Sequence of chain 1.A:
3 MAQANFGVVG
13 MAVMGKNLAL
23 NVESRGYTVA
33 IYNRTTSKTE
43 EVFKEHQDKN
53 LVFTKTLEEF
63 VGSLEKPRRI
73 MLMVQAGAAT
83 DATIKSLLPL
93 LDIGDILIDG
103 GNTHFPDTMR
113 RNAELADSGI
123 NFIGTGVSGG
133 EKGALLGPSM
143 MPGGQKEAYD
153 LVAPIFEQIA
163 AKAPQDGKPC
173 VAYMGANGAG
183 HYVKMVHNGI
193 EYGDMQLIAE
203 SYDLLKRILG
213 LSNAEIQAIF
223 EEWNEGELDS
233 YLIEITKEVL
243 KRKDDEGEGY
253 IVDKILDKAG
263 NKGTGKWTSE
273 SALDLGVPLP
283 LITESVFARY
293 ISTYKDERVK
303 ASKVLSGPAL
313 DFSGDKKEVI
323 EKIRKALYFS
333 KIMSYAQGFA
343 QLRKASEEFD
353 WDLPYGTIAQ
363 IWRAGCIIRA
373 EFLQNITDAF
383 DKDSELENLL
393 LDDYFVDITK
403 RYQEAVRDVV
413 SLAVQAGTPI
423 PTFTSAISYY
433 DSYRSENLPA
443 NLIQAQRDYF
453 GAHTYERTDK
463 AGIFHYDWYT

Binding-site contacts:
Ligand atom O4 contacts residue ASN190 of chain 1.A at 3.9 Å.
Ligand atom ON contacts residue LYS186 of chain 1.A at 3.9 Å.
Ligand atom O7 contacts residue ARG291 of chain 1.A at 4.0 Å.
Ligand atom O7 contacts residue ASN263 of chain 1.A at 3.7 Å.
Ligand atom O3 contacts residue HIS455 of chain 1.B at 3.1 Å.
Ligand atom O5 contacts residue LYS264 of chain 1.A at 3.8 Å.
Ligand atom O1 contacts residue ASN104 of chain 1.A at 2.8 Å (h-bond).
Ligand atom O7 contacts residue LYS264 of chain 1.A at 2.9 Å (salt-bridge).
Ligand atom ON contacts residue ILE369 of chain 1.A at 3.6 Å.
Ligand atom ON contacts residue GLU193 of chain 1.A at 3.3 Å (salt-bridge).
Ligand atom C4 contacts residue GLU193 of chain 1.A at 3.8 Å.
Ligand atom C4 contacts residue ASN190 of chain 1.A at 3.9 Å.
Ligand atom C1 contacts residue ASN190 of chain 1.A at 3.7 Å.
Ligand atom C3 contacts residue HIS455 of chain 1.B at 3.8 Å.
Ligand atom C2 contacts residue ASN104 of chain 1.A at 3.7 Å.
Ligand atom P contacts residue ARG449 of chain 1.B at 3.8 Å.
Ligand atom O4 contacts residue THR266 of chain 1.A at 4.0 Å.
Ligand atom C3 contacts residue ASN104 of chain 1.A at 3.7 Å.
Ligand atom C3 contacts residue ASN190 of chain 1.A at 3.9 Å.
Ligand atom ON contacts residue ASN190 of chain 1.A at 3.7 Å.
Ligand atom O5 contacts residue HIS455 of chain 1.B at 3.5 Å (h-bond).
Ligand atom O6 contacts residue ARG291 of chain 1.A at 2.8 Å (salt-bridge).
Ligand atom O2 contacts residue HIS455 of chain 1.B at 2.8 Å (h-bond).
Ligand atom P contacts residue LYS264 of chain 1.A at 3.9 Å.
Ligand atom N contacts residue PHE452 of chain 1.B at 3.9 Å.
Ligand atom O4 contacts residue TYR194 of chain 1.A at 4.0 Å.
Ligand atom O1 contacts residue ASN190 of chain 1.A at 2.9 Å (h-bond).
Ligand atom O2 contacts residue PHE452 of chain 1.B at 3.6 Å.
Ligand atom C4 contacts residue HIS455 of chain 1.B at 3.9 Å.
Ligand atom O6 contacts residue TYR194 of chain 1.A at 3.8 Å.
Ligand atom O6 contacts residue ARG449 of chain 1.B at 2.9 Å (salt-bridge).
Ligand atom C2 contacts residue HIS455 of chain 1.B at 3.8 Å.
Ligand atom P contacts residue ARG291 of chain 1.A at 3.9 Å.
Ligand atom P contacts residue TYR194 of chain 1.A at 3.6 Å.
Ligand atom C1 contacts residue LYS186 of chain 1.A at 3.7 Å.
Ligand atom O7 contacts residue TYR194 of chain 1.A at 2.4 Å (h-bond).
Ligand atom O7 contacts residue THR266 of chain 1.A at 3.9 Å.
Ligand atom O5 contacts residue ARG449 of chain 1.B at 2.9 Å (salt-bridge).
Ligand atom C1 contacts residue ASN104 of chain 1.A at 3.6 Å.
Ligand atom O1 contacts residue LYS186 of chain 1.A at 2.8 Å (salt-bridge).

Sequence of chain 1.B:
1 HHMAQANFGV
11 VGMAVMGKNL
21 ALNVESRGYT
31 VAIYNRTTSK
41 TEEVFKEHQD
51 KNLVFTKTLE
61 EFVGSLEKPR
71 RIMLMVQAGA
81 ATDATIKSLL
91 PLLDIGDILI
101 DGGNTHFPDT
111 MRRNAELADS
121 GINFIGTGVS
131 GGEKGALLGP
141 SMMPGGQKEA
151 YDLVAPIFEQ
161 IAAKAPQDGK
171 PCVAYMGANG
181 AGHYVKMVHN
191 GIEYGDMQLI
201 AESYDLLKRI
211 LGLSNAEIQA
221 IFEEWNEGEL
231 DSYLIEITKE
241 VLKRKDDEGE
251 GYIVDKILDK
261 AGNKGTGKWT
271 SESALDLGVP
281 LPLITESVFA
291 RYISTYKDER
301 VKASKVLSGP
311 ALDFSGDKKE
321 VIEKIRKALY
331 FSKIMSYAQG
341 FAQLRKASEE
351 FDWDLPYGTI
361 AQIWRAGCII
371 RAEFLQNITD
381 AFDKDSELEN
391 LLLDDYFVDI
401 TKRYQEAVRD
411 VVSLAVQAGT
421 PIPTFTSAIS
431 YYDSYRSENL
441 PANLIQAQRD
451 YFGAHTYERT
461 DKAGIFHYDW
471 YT

A small-molecule ligand and the protein it binds are described below.
Small molecule (SMILES): O=C(NO)[C@H](O)[C@H](O)COP(=O)(O)O